A small-molecule ligand and the protein it binds are described below.
Small molecule (SMILES): CC(=O)O[C@H]1[C@H](O)[C@@H](C(=O)O)OC[C@@H]1OC(C)=O

Sequence of chain 1.BB:
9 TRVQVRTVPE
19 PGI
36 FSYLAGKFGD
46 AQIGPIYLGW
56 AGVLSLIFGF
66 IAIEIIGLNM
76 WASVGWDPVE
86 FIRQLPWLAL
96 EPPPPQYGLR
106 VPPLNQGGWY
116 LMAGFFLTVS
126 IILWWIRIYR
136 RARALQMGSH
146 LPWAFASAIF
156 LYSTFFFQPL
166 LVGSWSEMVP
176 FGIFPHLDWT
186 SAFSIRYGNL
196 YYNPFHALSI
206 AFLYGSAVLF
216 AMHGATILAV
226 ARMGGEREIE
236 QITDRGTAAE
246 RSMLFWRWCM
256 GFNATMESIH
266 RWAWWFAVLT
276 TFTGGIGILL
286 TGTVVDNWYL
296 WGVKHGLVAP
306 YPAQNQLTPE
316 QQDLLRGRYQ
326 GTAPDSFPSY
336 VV

Binding-site contacts:
Ligand atom C6 contacts residue NDG1 of chain 1.ZJ at 3.5 Å.
Ligand atom C4 contacts residue MAN1 of chain 1.JC at 3.6 Å.
Ligand atom C4 contacts residue NDG1 of chain 1.ZJ at 2.4 Å.
Ligand atom O6A contacts residue NDG1 of chain 1.ZJ at 3.1 Å (h-bond).
Ligand atom O2B contacts residue PRO333 of chain 1.BB at 3.6 Å.
Ligand atom O5 contacts residue SER331 of chain 1.BB at 4.3 Å.
Ligand atom O3 contacts residue MAN1 of chain 1.JC at 4.5 Å.
Ligand atom O2 contacts residue MAN1 of chain 1.JC at 2.9 Å (h-bond).
Ligand atom C3A contacts residue NDG1 of chain 1.ZJ at 3.4 Å.
Ligand atom C1 contacts residue PRO333 of chain 1.BB at 4.2 Å (hydrophobic).
Ligand atom C3B contacts residue NDG1 of chain 1.ZJ at 3.3 Å.
Ligand atom C5 contacts residue MAN1 of chain 1.JC at 2.8 Å.
Ligand atom O3 contacts residue NDG1 of chain 1.ZJ at 3.2 Å.
Ligand atom O6B contacts residue NDG1 of chain 1.ZJ at 3.5 Å.
Ligand atom O2B contacts residue MAN1 of chain 1.JC at 4.2 Å.
Ligand atom C2A contacts residue PRO333 of chain 1.BB at 3.9 Å (hydrophobic).
Ligand atom C5 contacts residue NDG1 of chain 1.ZJ at 3.6 Å.
Ligand atom C2A contacts residue MAN1 of chain 1.JC at 3.9 Å.
Ligand atom C1 contacts residue SER331 of chain 1.BB at 4.3 Å.
Ligand atom C2B contacts residue TYR335 of chain 1.BB at 3.4 Å (hydrophobic).
Ligand atom O4 contacts residue NDG1 of chain 1.ZJ at 1.4 Å.
Ligand atom C3 contacts residue MAN1 of chain 1.JC at 3.1 Å.
Ligand atom O6A contacts residue MAN1 of chain 1.JC at 3.9 Å.
Ligand atom C3 contacts residue NDG1 of chain 1.ZJ at 3.3 Å.
Ligand atom O2 contacts residue PRO333 of chain 1.BB at 4.4 Å.
Ligand atom O5 contacts residue MAN1 of chain 1.JC at 2.3 Å (h-bond).
Ligand atom O4 contacts residue MAN1 of chain 1.JC at 4.3 Å.
Ligand atom O6B contacts residue MAN1 of chain 1.JC at 2.6 Å (h-bond).
Ligand atom O3B contacts residue NDG1 of chain 1.ZJ at 3.3 Å.
Ligand atom C2B contacts residue PRO333 of chain 1.BB at 4.3 Å (hydrophobic).
Ligand atom C1 contacts residue MAN1 of chain 1.JC at 1.4 Å.
Ligand atom C2 contacts residue MAN1 of chain 1.JC at 2.5 Å.
Ligand atom C6 contacts residue MAN1 of chain 1.JC at 3.3 Å.